Sequence of chain 1.B:
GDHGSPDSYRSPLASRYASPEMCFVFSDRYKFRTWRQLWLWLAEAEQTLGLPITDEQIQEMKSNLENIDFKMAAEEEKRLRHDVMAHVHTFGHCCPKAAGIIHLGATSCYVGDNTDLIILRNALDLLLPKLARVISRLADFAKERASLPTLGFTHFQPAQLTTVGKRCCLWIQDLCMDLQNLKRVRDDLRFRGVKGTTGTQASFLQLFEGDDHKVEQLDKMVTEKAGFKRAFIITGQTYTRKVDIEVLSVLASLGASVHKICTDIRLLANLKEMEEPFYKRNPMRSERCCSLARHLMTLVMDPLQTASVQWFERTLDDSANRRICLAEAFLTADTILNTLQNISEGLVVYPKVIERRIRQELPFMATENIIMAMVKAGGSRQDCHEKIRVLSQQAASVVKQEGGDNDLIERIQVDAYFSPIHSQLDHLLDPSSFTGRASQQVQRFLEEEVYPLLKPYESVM

Sequence of chain 1.A:
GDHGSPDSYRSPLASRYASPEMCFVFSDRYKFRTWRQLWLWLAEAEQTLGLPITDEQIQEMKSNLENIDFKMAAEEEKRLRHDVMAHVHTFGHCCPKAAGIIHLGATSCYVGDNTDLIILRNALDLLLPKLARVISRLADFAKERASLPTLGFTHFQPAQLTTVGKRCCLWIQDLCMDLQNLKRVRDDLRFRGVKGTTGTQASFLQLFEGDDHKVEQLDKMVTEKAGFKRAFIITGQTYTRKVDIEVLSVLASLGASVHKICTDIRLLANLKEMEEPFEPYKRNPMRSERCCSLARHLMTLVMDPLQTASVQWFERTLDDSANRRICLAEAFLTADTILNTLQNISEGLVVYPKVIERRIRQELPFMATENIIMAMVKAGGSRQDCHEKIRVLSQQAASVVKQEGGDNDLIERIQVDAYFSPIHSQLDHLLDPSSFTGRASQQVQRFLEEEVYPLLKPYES

A protein and the small-molecule ligand that binds it are described below.
Small molecule (SMILES): O=C(O)/C=C/C(=O)O

Sequence of chain 1.D:
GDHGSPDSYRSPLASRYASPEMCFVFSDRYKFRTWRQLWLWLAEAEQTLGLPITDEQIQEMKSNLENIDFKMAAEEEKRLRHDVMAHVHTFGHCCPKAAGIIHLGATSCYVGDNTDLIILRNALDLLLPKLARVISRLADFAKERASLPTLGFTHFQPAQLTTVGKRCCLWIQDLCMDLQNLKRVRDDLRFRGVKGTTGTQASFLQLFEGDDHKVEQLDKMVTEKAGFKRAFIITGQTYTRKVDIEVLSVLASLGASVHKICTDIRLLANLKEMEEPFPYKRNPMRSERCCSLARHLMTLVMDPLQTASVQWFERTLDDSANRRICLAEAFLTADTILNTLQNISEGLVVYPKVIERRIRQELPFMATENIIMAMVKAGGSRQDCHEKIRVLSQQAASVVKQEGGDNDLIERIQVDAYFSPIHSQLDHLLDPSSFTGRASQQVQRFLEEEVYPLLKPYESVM

Binding-site contacts:
Ligand atom O contacts residue AMP1 of chain 1.E at 3.7 Å.
Ligand atom O contacts residue ASN319 of chain 1.D at 4.1 Å.
Ligand atom O contacts residue LYS317 of chain 1.D at 3.4 Å (salt-bridge).
Ligand atom C6 contacts residue HIS108 of chain 1.A at 3.7 Å.
Ligand atom OXT contacts residue THR223 of chain 1.A at 4.0 Å.
Ligand atom C5 contacts residue THR133 of chain 1.A at 3.8 Å.
Ligand atom C4 contacts residue AMP1 of chain 1.E at 2.8 Å.
Ligand atom C6 contacts residue AMP1 of chain 1.E at 3.6 Å.
Ligand atom O7 contacts residue MET111 of chain 1.A at 4.3 Å.
Ligand atom C5 contacts residue GLN263 of chain 1.A at 4.0 Å.
Ligand atom O7 contacts residue SER134 of chain 1.A at 2.5 Å (h-bond).
Ligand atom C4 contacts residue GLN263 of chain 1.A at 4.4 Å.
Ligand atom O8 contacts residue MET111 of chain 1.A at 3.4 Å.
Ligand atom O contacts residue THR180 of chain 1.B at 3.4 Å (h-bond).
Ligand atom O7 contacts residue AMP1 of chain 1.E at 4.0 Å.
Ligand atom OXT contacts residue AMP1 of chain 1.E at 3.0 Å (h-bond).
Ligand atom C5 contacts residue AMP1 of chain 1.E at 2.8 Å.
Ligand atom C6 contacts residue MET111 of chain 1.A at 4.2 Å (hydrophobic).
Ligand atom C6 contacts residue SER134 of chain 1.A at 3.3 Å.
Ligand atom C contacts residue GLN263 of chain 1.A at 3.9 Å.
Ligand atom C contacts residue HIS181 of chain 1.B at 4.0 Å.
Ligand atom O8 contacts residue HIS108 of chain 1.A at 2.7 Å (h-bond).
Ligand atom OXT contacts residue THR180 of chain 1.B at 3.0 Å (h-bond).
Ligand atom O7 contacts residue THR133 of chain 1.A at 3.1 Å.
Ligand atom O7 contacts residue HIS108 of chain 1.A at 4.1 Å.
Ligand atom OXT contacts residue GLN263 of chain 1.A at 2.8 Å (h-bond).
Ligand atom OXT contacts residue HIS181 of chain 1.B at 4.5 Å.
Ligand atom O8 contacts residue SER134 of chain 1.A at 3.5 Å (h-bond).
Ligand atom C contacts residue THR180 of chain 1.B at 3.6 Å.
Ligand atom O8 contacts residue AMP1 of chain 1.E at 3.9 Å.
Ligand atom C6 contacts residue THR133 of chain 1.A at 3.9 Å.
Ligand atom C contacts residue AMP1 of chain 1.E at 2.9 Å.
Ligand atom O contacts residue HIS181 of chain 1.B at 3.3 Å.